Binding-site contacts:
Ligand atom OG1 contacts residue GLN43 of chain 6.E at 4.0 Å.
Ligand atom N contacts residue VAL4 of chain 6.E at 4.2 Å.
Ligand atom C contacts residue VAL4 of chain 6.E at 3.5 Å (hydrophobic).
Ligand atom C contacts residue GLN3 of chain 6.E at 3.5 Å.
Ligand atom C contacts residue ALA2 of chain 6.E at 4.0 Å (hydrophobic).
Ligand atom O contacts residue SER6 of chain 6.E at 3.5 Å (h-bond).
Ligand atom CA contacts residue ALA2 of chain 6.E at 3.1 Å (hydrophobic).
Ligand atom OG1 contacts residue SER5 of chain 6.E at 2.8 Å (h-bond).
Ligand atom CA contacts residue VAL4 of chain 6.E at 3.7 Å (hydrophobic).
Ligand atom CA contacts residue GLN3 of chain 6.E at 4.0 Å.
Ligand atom O contacts residue MYR1 of chain 6.G at 3.5 Å.
Ligand atom N contacts residue ALA2 of chain 6.E at 2.8 Å (h-bond).
Ligand atom O contacts residue ALA2 of chain 6.E at 3.6 Å.
Ligand atom CB contacts residue GLN3 of chain 6.E at 3.1 Å.
Ligand atom CB contacts residue GLN43 of chain 6.E at 4.2 Å.
Ligand atom OG1 contacts residue GLN3 of chain 6.E at 2.9 Å (h-bond).
Ligand atom N contacts residue GLN3 of chain 6.E at 4.1 Å.
Ligand atom O contacts residue GLN3 of chain 6.E at 3.5 Å (h-bond).
Ligand atom CA contacts residue GLY1 of chain 6.E at 3.9 Å.
Ligand atom N contacts residue GLY1 of chain 6.E at 3.7 Å.
Ligand atom CB contacts residue ALA2 of chain 6.E at 3.8 Å (hydrophobic).
Ligand atom C contacts residue SER6 of chain 6.E at 4.3 Å.
Ligand atom CB contacts residue SER5 of chain 6.E at 3.9 Å.
Ligand atom C contacts residue GLY1 of chain 6.E at 3.6 Å.
Ligand atom N contacts residue GLN3 of chain 6.E at 3.8 Å.
Ligand atom CB contacts residue VAL4 of chain 6.E at 4.0 Å (hydrophobic).
Ligand atom O contacts residue VAL4 of chain 6.E at 2.8 Å (h-bond).
Ligand atom C contacts residue SER5 of chain 6.E at 4.0 Å.
Ligand atom CA contacts residue VAL4 of chain 6.E at 3.2 Å (hydrophobic).
Ligand atom O contacts residue ALA2 of chain 6.E at 3.0 Å (h-bond).
Ligand atom O contacts residue GLY1 of chain 6.E at 2.9 Å (h-bond).
Ligand atom CB contacts residue GLN3 of chain 6.E at 4.0 Å.
Ligand atom C contacts residue VAL4 of chain 6.E at 3.9 Å (hydrophobic).
Ligand atom O contacts residue SER5 of chain 6.E at 3.6 Å.
Ligand atom CG2 contacts residue GLN3 of chain 6.E at 4.0 Å.
Ligand atom OG1 contacts residue VAL4 of chain 6.E at 3.5 Å (h-bond).
Ligand atom CB contacts residue VAL4 of chain 6.E at 4.3 Å (hydrophobic).
Ligand atom N contacts residue VAL4 of chain 6.E at 2.8 Å (h-bond).
Ligand atom OG contacts residue VAL4 of chain 6.E at 3.8 Å.
Ligand atom C contacts residue ALA2 of chain 6.E at 3.4 Å (hydrophobic).

The protein below binds the small molecule below.
Small molecule (SMILES): C[C@@H](O)[C@@H](C=O)NC(=O)[C@H](CO)NC(=O)[C@H](CO)NC(=O)[C@H](CO)NC(=O)CN

Sequence of chain 6.E:
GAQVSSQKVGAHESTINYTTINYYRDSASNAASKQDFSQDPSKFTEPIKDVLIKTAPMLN